Binding-site contacts:
Ligand atom CZ3 contacts residue ALA241 of chain 2.B at 3.5 Å (hydrophobic).
Ligand atom NE1 contacts residue GLY156 of chain 2.B at 3.8 Å.
Ligand atom CE2 contacts residue PRO158 of chain 2.B at 3.6 Å (hydrophobic).
Ligand atom CD2 contacts residue PRO158 of chain 2.B at 3.6 Å (hydrophobic).
Ligand atom CZ contacts residue HIS239 of chain 2.B at 3.5 Å.
Ligand atom NE contacts residue HIS239 of chain 2.B at 3.2 Å (h-bond).
Ligand atom CZ3 contacts residue VAL118 of chain 2.B at 3.4 Å (hydrophobic).
Ligand atom O contacts residue PRO244 of chain 2.B at 3.6 Å.
Ligand atom CG contacts residue PRO158 of chain 2.B at 3.8 Å (hydrophobic).
Ligand atom CH2 contacts residue ALA237 of chain 2.B at 3.5 Å (hydrophobic).
Ligand atom CH2 contacts residue VAL118 of chain 2.B at 3.7 Å (hydrophobic).
Ligand atom NH1 contacts residue ALA241 of chain 2.B at 3.4 Å (h-bond).
Ligand atom CD1 contacts residue GLY156 of chain 2.B at 3.5 Å.
Ligand atom CE2 contacts residue ALA237 of chain 2.B at 3.7 Å (hydrophobic).
Ligand atom CZ contacts residue ALA241 of chain 2.B at 3.7 Å (hydrophobic).
Ligand atom CD contacts residue GLU238 of chain 2.B at 3.5 Å.
Ligand atom CA contacts residue GLY161 of chain 2.B at 3.2 Å.
Ligand atom CG contacts residue GLU238 of chain 2.B at 3.2 Å.
Ligand atom CB contacts residue GLY161 of chain 2.B at 3.5 Å.
Ligand atom CB contacts residue GLU238 of chain 2.B at 3.8 Å.
Ligand atom NH1 contacts residue GLU243 of chain 2.B at 3.4 Å (salt-bridge).
Ligand atom NH2 contacts residue ALA240 of chain 2.B at 3.5 Å.
Ligand atom CH2 contacts residue PHE247 of chain 2.B at 3.8 Å (hydrophobic).
Ligand atom NE1 contacts residue PRO158 of chain 2.B at 3.7 Å.
Ligand atom CD1 contacts residue PRO244 of chain 2.B at 3.6 Å (hydrophobic).
Ligand atom CZ2 contacts residue ALA237 of chain 2.B at 3.6 Å (hydrophobic).
Ligand atom CH2 contacts residue ALA241 of chain 2.B at 3.5 Å (hydrophobic).
Ligand atom C contacts residue GLY161 of chain 2.B at 3.4 Å.
Ligand atom CD1 contacts residue ALA157 of chain 2.B at 3.5 Å (hydrophobic).
Ligand atom NE1 contacts residue ILE234 of chain 2.B at 3.8 Å.
Ligand atom NH2 contacts residue HIS239 of chain 2.B at 2.8 Å (h-bond).
Ligand atom NH2 contacts residue MET160 of chain 2.B at 3.5 Å.
Ligand atom NE1 contacts residue PHE245 of chain 2.B at 2.9 Å (h-bond).
Ligand atom CE2 contacts residue PHE245 of chain 2.B at 3.4 Å (hydrophobic).
Ligand atom N contacts residue GLU238 of chain 2.B at 3.4 Å (salt-bridge).
Ligand atom CZ3 contacts residue ALA237 of chain 2.B at 3.7 Å (hydrophobic).
Ligand atom CZ2 contacts residue PHE245 of chain 2.B at 3.4 Å (hydrophobic).
Ligand atom O contacts residue GLY161 of chain 2.B at 2.7 Å.
Ligand atom NE contacts residue GLU238 of chain 2.B at 3.7 Å.
Ligand atom CG contacts residue ALA157 of chain 2.B at 3.8 Å (hydrophobic).

A protein and the small-molecule ligand that binds it are described below.
Small molecule (SMILES): C[C@H](N)C(=O)N1CCC[C@H]1C(=O)N[C@@H](CCCN=C(N)N)C(=O)N[C@@H](CCCN=C(N)N)C(=O)/N=C/C(=O)N[C@@H](CC1=c2ccccc2=NC1)C(=O)N[C@@H](CC1=c2ccccc2=NC1)C(=O)N[C@H](C=O)CCCN=C(N)N

Sequence of chain 2.B:
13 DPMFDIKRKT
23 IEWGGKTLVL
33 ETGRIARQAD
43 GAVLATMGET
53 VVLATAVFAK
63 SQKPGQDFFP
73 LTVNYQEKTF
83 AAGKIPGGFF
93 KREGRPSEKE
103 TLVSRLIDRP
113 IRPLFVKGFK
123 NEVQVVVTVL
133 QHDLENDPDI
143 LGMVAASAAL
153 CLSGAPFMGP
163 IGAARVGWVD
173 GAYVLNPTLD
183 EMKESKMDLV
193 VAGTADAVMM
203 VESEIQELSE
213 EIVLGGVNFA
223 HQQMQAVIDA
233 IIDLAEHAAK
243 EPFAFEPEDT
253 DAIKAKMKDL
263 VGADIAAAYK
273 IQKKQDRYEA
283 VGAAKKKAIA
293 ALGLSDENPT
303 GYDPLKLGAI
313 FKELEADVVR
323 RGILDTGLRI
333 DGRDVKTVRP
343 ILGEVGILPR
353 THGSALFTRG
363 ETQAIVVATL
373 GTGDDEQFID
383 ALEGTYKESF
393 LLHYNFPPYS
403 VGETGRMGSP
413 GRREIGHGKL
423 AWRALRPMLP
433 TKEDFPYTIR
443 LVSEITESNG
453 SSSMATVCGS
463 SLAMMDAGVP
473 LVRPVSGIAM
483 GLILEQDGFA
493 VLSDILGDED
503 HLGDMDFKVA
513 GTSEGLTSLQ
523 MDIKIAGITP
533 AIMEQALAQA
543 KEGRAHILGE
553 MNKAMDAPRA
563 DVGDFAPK